This protein binds this small molecule.
Small molecule (SMILES): CC(=O)N[C@H]1[C@H](O[C@H]2[C@H](O)[C@@H](NC(C)=O)CO[C@@H]2CO)O[C@H](CO)[C@@H](O[C@@H]2O[C@H](CO)[C@@H](O)[C@H](O[C@H]3O[C@H](CO)[C@@H](O)[C@H](O)[C@@H]3O)[C@@H]2O)[C@@H]1O

Binding-site contacts:
Ligand atom C6 contacts residue ASP323 of chain 1.D at 3.7 Å.
Ligand atom O3 contacts residue ASP323 of chain 1.D at 3.4 Å (salt-bridge).
Ligand atom C5 contacts residue ASN328 of chain 1.D at 3.6 Å.
Ligand atom N2 contacts residue SER324 of chain 1.D at 4.0 Å.
Ligand atom C2 contacts residue LEU325 of chain 1.D at 3.9 Å (hydrophobic).
Ligand atom C1 contacts residue SER324 of chain 1.D at 3.7 Å.
Ligand atom O6 contacts residue THR358 of chain 1.D at 3.9 Å.
Ligand atom C3 contacts residue SER324 of chain 1.D at 3.8 Å.
Ligand atom O7 contacts residue THR358 of chain 1.D at 2.5 Å (h-bond).
Ligand atom C5 contacts residue SER324 of chain 1.D at 3.5 Å.
Ligand atom C6 contacts residue SER324 of chain 1.D at 3.7 Å.
Ligand atom O4 contacts residue ASP323 of chain 1.D at 3.2 Å (salt-bridge).
Ligand atom C2 contacts residue SER324 of chain 1.D at 3.4 Å.
Ligand atom C4 contacts residue SER324 of chain 1.D at 3.3 Å.
Ligand atom O6 contacts residue ASP323 of chain 1.D at 3.4 Å (salt-bridge).
Ligand atom O7 contacts residue THR360 of chain 1.D at 2.5 Å (h-bond).
Ligand atom C8 contacts residue ASP355 of chain 1.D at 3.8 Å.
Ligand atom C8 contacts residue THR358 of chain 1.D at 4.0 Å.
Ligand atom C2 contacts residue ASP323 of chain 1.D at 3.5 Å.
Ligand atom O6 contacts residue ASN331 of chain 1.D at 3.8 Å.
Ligand atom O5 contacts residue SER324 of chain 1.D at 3.0 Å (h-bond).
Ligand atom N2 contacts residue LEU325 of chain 1.D at 3.5 Å (h-bond).
Ligand atom C7 contacts residue THR358 of chain 1.D at 3.5 Å.
Ligand atom O5 contacts residue ASN328 of chain 1.D at 2.5 Å (h-bond).
Ligand atom C1 contacts residue ASP323 of chain 1.D at 3.9 Å.
Ligand atom C5 contacts residue ASP323 of chain 1.D at 3.4 Å.
Ligand atom O3 contacts residue SER324 of chain 1.D at 3.8 Å.
Ligand atom O2 contacts residue ASP323 of chain 1.D at 2.5 Å (salt-bridge).
Ligand atom C7 contacts residue THR360 of chain 1.D at 3.7 Å.
Ligand atom N2 contacts residue ASN328 of chain 1.D at 2.9 Å (h-bond).
Ligand atom O6 contacts residue SER324 of chain 1.D at 2.8 Å (h-bond).
Ligand atom O5 contacts residue ASN331 of chain 1.D at 3.1 Å (h-bond).
Ligand atom O3 contacts residue THR358 of chain 1.D at 3.6 Å.
Ligand atom O7 contacts residue ASP355 of chain 1.D at 4.0 Å.
Ligand atom C1 contacts residue ASN328 of chain 1.D at 1.5 Å.
Ligand atom C1 contacts residue ASN331 of chain 1.D at 3.6 Å.
Ligand atom C7 contacts residue ASN328 of chain 1.D at 3.2 Å.
Ligand atom C3 contacts residue ASN328 of chain 1.D at 3.8 Å.
Ligand atom O7 contacts residue ASN328 of chain 1.D at 3.4 Å (h-bond).
Ligand atom C2 contacts residue ASN328 of chain 1.D at 2.7 Å.

Sequence of chain 1.D:
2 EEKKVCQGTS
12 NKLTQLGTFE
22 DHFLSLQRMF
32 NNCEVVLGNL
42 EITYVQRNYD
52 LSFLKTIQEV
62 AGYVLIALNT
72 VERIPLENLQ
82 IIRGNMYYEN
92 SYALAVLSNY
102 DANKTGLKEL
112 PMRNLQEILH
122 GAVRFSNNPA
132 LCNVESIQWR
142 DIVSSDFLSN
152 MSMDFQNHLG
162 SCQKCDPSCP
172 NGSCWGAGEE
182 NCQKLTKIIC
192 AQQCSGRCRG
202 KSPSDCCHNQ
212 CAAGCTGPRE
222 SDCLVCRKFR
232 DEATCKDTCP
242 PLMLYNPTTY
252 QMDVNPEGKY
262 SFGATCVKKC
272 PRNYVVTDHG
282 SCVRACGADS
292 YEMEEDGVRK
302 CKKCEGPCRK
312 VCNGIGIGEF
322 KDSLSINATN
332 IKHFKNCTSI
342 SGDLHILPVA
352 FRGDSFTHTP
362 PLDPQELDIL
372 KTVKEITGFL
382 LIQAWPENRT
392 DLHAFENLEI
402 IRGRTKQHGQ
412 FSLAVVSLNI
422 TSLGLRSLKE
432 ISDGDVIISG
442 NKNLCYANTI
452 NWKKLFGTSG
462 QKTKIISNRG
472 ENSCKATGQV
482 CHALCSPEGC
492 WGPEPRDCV